Binding-site contacts:
Ligand atom C2 contacts residue ASN788 of chain 1.B at 2.4 Å.
Ligand atom O4 contacts residue ASN788 of chain 1.B at 4.3 Å.
Ligand atom C5 contacts residue ASN788 of chain 1.B at 3.6 Å.
Ligand atom C3 contacts residue ASN788 of chain 1.B at 3.8 Å.
Ligand atom C5 contacts residue ASN915 of chain 1.B at 4.3 Å.
Ligand atom O3 contacts residue ASN788 of chain 1.B at 4.3 Å.
Ligand atom O7 contacts residue ASN788 of chain 1.B at 3.3 Å (h-bond).
Ligand atom O5 contacts residue ASN788 of chain 1.B at 2.4 Å (h-bond).
Ligand atom C1 contacts residue ASN788 of chain 1.B at 1.4 Å.
Ligand atom C6 contacts residue ASN915 of chain 1.B at 3.1 Å.
Ligand atom O6 contacts residue ASN915 of chain 1.B at 4.0 Å.
Ligand atom O3 contacts residue ASN915 of chain 1.B at 3.9 Å.
Ligand atom O3 contacts residue GLY786 of chain 1.B at 4.3 Å.
Ligand atom O5 contacts residue ASN915 of chain 1.B at 4.2 Å.
Ligand atom C4 contacts residue ASN788 of chain 1.B at 4.1 Å.
Ligand atom C7 contacts residue ASN788 of chain 1.B at 3.3 Å.
Ligand atom N2 contacts residue ASN788 of chain 1.B at 2.9 Å (h-bond).
Ligand atom C8 contacts residue ASN788 of chain 1.B at 4.5 Å.

The protein below binds the small molecule below.
Small molecule (SMILES): CC(=O)N[C@H]1[C@H](O[C@H]2[C@H](O)[C@@H](NC(C)=O)CO[C@@H]2CO)O[C@H](CO)[C@@H](O)[C@@H]1O

Sequence of chain 1.B:
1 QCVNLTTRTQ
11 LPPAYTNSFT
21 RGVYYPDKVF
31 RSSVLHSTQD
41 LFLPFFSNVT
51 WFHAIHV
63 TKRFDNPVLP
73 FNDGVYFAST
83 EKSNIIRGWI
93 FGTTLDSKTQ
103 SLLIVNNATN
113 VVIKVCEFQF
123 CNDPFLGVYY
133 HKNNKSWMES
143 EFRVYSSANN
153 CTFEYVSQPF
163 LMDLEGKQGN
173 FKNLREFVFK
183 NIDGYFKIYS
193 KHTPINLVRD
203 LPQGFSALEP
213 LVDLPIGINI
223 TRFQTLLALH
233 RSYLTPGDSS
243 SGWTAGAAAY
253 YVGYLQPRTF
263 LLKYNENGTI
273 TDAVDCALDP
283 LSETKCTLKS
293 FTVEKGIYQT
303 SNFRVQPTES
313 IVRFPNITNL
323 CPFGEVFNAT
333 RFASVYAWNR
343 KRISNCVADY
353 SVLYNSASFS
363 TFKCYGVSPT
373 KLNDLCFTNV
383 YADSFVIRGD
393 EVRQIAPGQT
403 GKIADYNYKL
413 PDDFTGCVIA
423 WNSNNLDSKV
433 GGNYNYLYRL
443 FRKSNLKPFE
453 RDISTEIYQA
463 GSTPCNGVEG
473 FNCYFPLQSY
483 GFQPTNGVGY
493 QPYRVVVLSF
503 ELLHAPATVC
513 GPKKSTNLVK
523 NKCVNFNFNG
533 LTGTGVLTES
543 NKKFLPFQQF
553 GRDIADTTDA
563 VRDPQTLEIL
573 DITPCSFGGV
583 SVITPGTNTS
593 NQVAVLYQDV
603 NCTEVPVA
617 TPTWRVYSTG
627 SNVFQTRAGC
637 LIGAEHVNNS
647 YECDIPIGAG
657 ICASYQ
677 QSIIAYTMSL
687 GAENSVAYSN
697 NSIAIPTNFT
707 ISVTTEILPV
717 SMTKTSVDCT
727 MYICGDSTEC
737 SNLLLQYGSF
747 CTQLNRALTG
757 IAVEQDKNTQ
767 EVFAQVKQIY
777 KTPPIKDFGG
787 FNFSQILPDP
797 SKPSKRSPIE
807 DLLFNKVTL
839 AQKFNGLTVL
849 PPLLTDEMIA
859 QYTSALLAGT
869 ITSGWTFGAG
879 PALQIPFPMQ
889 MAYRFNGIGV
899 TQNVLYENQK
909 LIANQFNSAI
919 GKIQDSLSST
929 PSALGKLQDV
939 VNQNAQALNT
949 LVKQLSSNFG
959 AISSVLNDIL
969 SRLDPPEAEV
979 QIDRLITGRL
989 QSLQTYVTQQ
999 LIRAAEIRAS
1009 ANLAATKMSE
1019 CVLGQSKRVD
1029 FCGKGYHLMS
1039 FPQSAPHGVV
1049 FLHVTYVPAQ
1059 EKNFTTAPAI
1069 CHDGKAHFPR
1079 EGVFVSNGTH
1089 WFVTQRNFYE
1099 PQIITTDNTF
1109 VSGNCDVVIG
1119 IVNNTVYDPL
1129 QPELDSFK